Sequence of chain 1.B:
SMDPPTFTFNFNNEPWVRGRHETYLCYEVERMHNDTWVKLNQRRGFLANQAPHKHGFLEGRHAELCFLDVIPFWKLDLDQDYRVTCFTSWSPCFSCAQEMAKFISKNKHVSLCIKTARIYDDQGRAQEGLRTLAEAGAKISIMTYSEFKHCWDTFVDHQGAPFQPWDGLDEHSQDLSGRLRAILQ

Binding-site contacts:
Ligand atom O3 contacts residue LYS157 of chain 1.B at 3.5 Å.
Ligand atom O5 contacts residue ARG101 of chain 1.B at 4.0 Å.
Ligand atom C6 contacts residue CYS131 of chain 1.B at 3.9 Å (hydrophobic).
Ligand atom C10 contacts residue LYS157 of chain 1.B at 3.7 Å.
Ligand atom C7 contacts residue ARG101 of chain 1.B at 3.6 Å.
Ligand atom C8 contacts residue ARG101 of chain 1.B at 3.4 Å.
Ligand atom C8 contacts residue LYS157 of chain 1.B at 3.5 Å.
Ligand atom O4 contacts residue LYS157 of chain 1.B at 3.4 Å (salt-bridge).
Ligand atom C5 contacts residue THR103 of chain 1.B at 4.5 Å.
Ligand atom C5 contacts residue CYS131 of chain 1.B at 2.6 Å (hydrophobic).
Ligand atom N2 contacts residue LYS157 of chain 1.B at 3.6 Å.
Ligand atom C7 contacts residue LYS157 of chain 1.B at 3.2 Å.
Ligand atom N3 contacts residue ARG101 of chain 1.B at 4.0 Å.
Ligand atom C4 contacts residue LYS157 of chain 1.B at 4.1 Å.
Ligand atom C5 contacts residue LYS157 of chain 1.B at 3.9 Å.
Ligand atom O3 contacts residue LEU130 of chain 1.B at 3.4 Å (h-bond).
Ligand atom O3 contacts residue GLY155 of chain 1.B at 3.9 Å.
Ligand atom N2 contacts residue CYS131 of chain 1.B at 3.2 Å (h-bond).
Ligand atom C6 contacts residue LYS133 of chain 1.B at 3.7 Å.
Ligand atom N2 contacts residue ARG101 of chain 1.B at 4.1 Å.
Ligand atom C6 contacts residue LYS157 of chain 1.B at 3.4 Å.
Ligand atom N3 contacts residue LYS157 of chain 1.B at 3.5 Å.
Ligand atom C6 contacts residue ARG101 of chain 1.B at 3.8 Å.
Ligand atom N3 contacts residue SER129 of chain 1.B at 3.6 Å (h-bond).
Ligand atom O4 contacts residue ARG101 of chain 1.B at 3.9 Å.
Ligand atom C4 contacts residue ARG101 of chain 1.B at 3.7 Å.
Ligand atom O3 contacts residue SER129 of chain 1.B at 3.5 Å (h-bond).
Ligand atom O5 contacts residue LYS133 of chain 1.B at 3.2 Å (salt-bridge).
Ligand atom C7 contacts residue CYS131 of chain 1.B at 4.5 Å (hydrophobic).
Ligand atom C5 contacts residue ARG101 of chain 1.B at 3.9 Å.
Ligand atom N3 contacts residue CYS131 of chain 1.B at 2.8 Å (h-bond).
Ligand atom C9 contacts residue ARG101 of chain 1.B at 3.8 Å.
Ligand atom N3 contacts residue LEU130 of chain 1.B at 3.8 Å.
Ligand atom C9 contacts residue CYS131 of chain 1.B at 2.8 Å (hydrophobic).
Ligand atom C4 contacts residue CYS131 of chain 1.B at 1.7 Å (hydrophobic).
Ligand atom C8 contacts residue CYS131 of chain 1.B at 4.1 Å (hydrophobic).
Ligand atom O5 contacts residue LYS157 of chain 1.B at 3.8 Å.
Ligand atom C5 contacts residue LYS133 of chain 1.B at 4.0 Å.
Ligand atom C9 contacts residue LYS157 of chain 1.B at 3.9 Å.
Ligand atom O3 contacts residue CYS131 of chain 1.B at 3.8 Å.

A small-molecule ligand and the protein it binds are described below.
Small molecule (SMILES): CN(N=O)c1ccc(O)c(O)c1